Sequence of chain 2.A:
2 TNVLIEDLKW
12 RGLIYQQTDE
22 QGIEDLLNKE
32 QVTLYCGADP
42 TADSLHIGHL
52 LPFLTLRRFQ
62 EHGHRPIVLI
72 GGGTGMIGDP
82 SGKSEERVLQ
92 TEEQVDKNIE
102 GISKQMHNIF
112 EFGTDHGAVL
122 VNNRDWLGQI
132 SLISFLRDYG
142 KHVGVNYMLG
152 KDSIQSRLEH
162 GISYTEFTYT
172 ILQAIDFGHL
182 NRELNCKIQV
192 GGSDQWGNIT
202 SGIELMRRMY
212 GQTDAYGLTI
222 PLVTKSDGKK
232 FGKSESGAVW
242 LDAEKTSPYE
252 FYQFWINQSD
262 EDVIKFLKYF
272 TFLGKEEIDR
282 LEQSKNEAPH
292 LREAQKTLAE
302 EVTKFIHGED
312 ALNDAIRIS

This small molecule binds to this protein.
Small molecule (SMILES): N[C@@H](Cc1ccc(O)cc1)C(=O)N[C@H](C(=O)O)[C@H]1[C@H](O)[C@](O)(CO)[C@@H](O)CN1O

Binding-site contacts:
Ligand atom N16 contacts residue GLN196 of chain 2.A at 3.0 Å (h-bond).
Ligand atom O64 contacts residue HIS50 of chain 2.A at 3.0 Å (h-bond).
Ligand atom O29 contacts residue GLY49 of chain 2.A at 3.5 Å (h-bond).
Ligand atom C17 contacts residue ASP80 of chain 2.A at 3.8 Å.
Ligand atom N16 contacts residue GLN174 of chain 2.A at 2.8 Å (h-bond).
Ligand atom C30 contacts residue HIS50 of chain 2.A at 3.4 Å.
Ligand atom C7 contacts residue ASP177 of chain 2.A at 3.6 Å.
Ligand atom C8 contacts residue THR75 of chain 2.A at 3.8 Å.
Ligand atom N5 contacts residue GLY38 of chain 2.A at 3.6 Å.
Ligand atom C12 contacts residue GLN174 of chain 2.A at 3.7 Å.
Ligand atom C3 contacts residue GLY193 of chain 2.A at 3.5 Å.
Ligand atom C8 contacts residue LEU70 of chain 2.A at 3.8 Å (hydrophobic).
Ligand atom C11 contacts residue GLN174 of chain 2.A at 3.0 Å.
Ligand atom O32 contacts residue GLN196 of chain 2.A at 3.6 Å.
Ligand atom C17 contacts residue GLN196 of chain 2.A at 3.3 Å.
Ligand atom O32 contacts residue GLY193 of chain 2.A at 3.5 Å (h-bond).
Ligand atom C1 contacts residue ASP195 of chain 2.A at 3.6 Å.
Ligand atom O31 contacts residue HIS50 of chain 2.A at 3.6 Å.
Ligand atom N16 contacts residue ASP80 of chain 2.A at 3.0 Å (salt-bridge).
Ligand atom O28 contacts residue GLY38 of chain 2.A at 2.5 Å (h-bond).
Ligand atom C3 contacts residue ASP195 of chain 2.A at 3.8 Å.
Ligand atom O13 contacts residue ASP177 of chain 2.A at 2.7 Å (salt-bridge).
Ligand atom C15 contacts residue GLN196 of chain 2.A at 3.2 Å.
Ligand atom O18 contacts residue ASP80 of chain 2.A at 3.0 Å (salt-bridge).
Ligand atom C12 contacts residue ASP177 of chain 2.A at 3.3 Å.
Ligand atom C4 contacts residue GLY193 of chain 2.A at 3.6 Å.
Ligand atom O13 contacts residue TYR36 of chain 2.A at 3.1 Å (h-bond).
Ligand atom O18 contacts residue GLN196 of chain 2.A at 3.2 Å (h-bond).
Ligand atom N16 contacts residue TYR170 of chain 2.A at 3.1 Å (h-bond).
Ligand atom N16 contacts residue ASN199 of chain 2.A at 3.7 Å.
Ligand atom O13 contacts residue LEU70 of chain 2.A at 3.5 Å.
Ligand atom C12 contacts residue TYR36 of chain 2.A at 3.8 Å (hydrophobic).
Ligand atom O32 contacts residue ASP195 of chain 2.A at 2.5 Å (salt-bridge).
Ligand atom C10 contacts residue GLN174 of chain 2.A at 2.8 Å.
Ligand atom N19 contacts residue GLY38 of chain 2.A at 3.8 Å.
Ligand atom O23 contacts residue ALA39 of chain 2.A at 2.7 Å.
Ligand atom C11 contacts residue TYR36 of chain 2.A at 3.8 Å (hydrophobic).
Ligand atom C7 contacts residue LEU70 of chain 2.A at 3.2 Å (hydrophobic).
Ligand atom O22 contacts residue HIS50 of chain 2.A at 3.5 Å (h-bond).
Ligand atom O23 contacts residue ASP40 of chain 2.A at 2.6 Å (salt-bridge).